The small molecule below binds the protein below.
Small molecule (SMILES): CC1=Nc2nc(N[C@H](CC#N)c3cccc(Cl)c3)nn2C(=O)C1

Binding-site contacts:
Ligand atom C5 contacts residue LEU73 of chain 3.B at 3.9 Å (hydrophobic).
Ligand atom C14 contacts residue PHE70 of chain 3.B at 3.8 Å (hydrophobic).
Ligand atom CL contacts residue MET74 of chain 3.B at 3.6 Å.
Ligand atom C20 contacts residue ALA37 of chain 3.B at 3.6 Å (hydrophobic).
Ligand atom C18 contacts residue ALA37 of chain 3.B at 3.7 Å (hydrophobic).
Ligand atom C13 contacts residue ASP72 of chain 3.B at 3.8 Å.
Ligand atom C17 contacts residue ALA37 of chain 3.B at 3.9 Å (hydrophobic).
Ligand atom N12 contacts residue ASP72 of chain 3.B at 3.0 Å (salt-bridge).
Ligand atom N23 contacts residue PRO40 of chain 3.B at 3.8 Å.
Ligand atom C10 contacts residue ASN106 of chain 3.B at 3.8 Å.
Ligand atom C19 contacts residue THR10 of chain 3.B at 3.7 Å.
Ligand atom N6 contacts residue LEU73 of chain 3.B at 3.7 Å.
Ligand atom C2 contacts residue LEU102 of chain 3.B at 3.8 Å (hydrophobic).
Ligand atom C13 contacts residue HIS138 of chain 10.B at 3.9 Å.
Ligand atom C10 contacts residue LEU102 of chain 3.B at 3.5 Å (hydrophobic).
Ligand atom C10 contacts residue VAL135 of chain 10.B at 3.8 Å (hydrophobic).
Ligand atom C16 contacts residue ALA37 of chain 3.B at 3.9 Å (hydrophobic).
Ligand atom N23 contacts residue PHE70 of chain 3.B at 3.9 Å.
Ligand atom C5 contacts residue MET74 of chain 3.B at 3.7 Å (hydrophobic).
Ligand atom C19 contacts residue ALA37 of chain 3.B at 3.6 Å (hydrophobic).
Ligand atom C15 contacts residue ALA37 of chain 3.B at 3.8 Å (hydrophobic).
Ligand atom N23 contacts residue ALA37 of chain 3.B at 3.7 Å.
Ligand atom N6 contacts residue MET74 of chain 3.B at 4.0 Å.
Ligand atom C21 contacts residue ALA37 of chain 3.B at 3.7 Å (hydrophobic).
Ligand atom C10 contacts residue MET105 of chain 3.B at 3.7 Å (hydrophobic).
Ligand atom N9 contacts residue MET74 of chain 3.B at 3.0 Å (h-bond).
Ligand atom N9 contacts residue LEU73 of chain 3.B at 3.5 Å.
Ligand atom CL contacts residue PRO8 of chain 3.B at 3.8 Å.
Ligand atom C17 contacts residue PHE70 of chain 3.B at 3.7 Å (hydrophobic).
Ligand atom C8 contacts residue MET74 of chain 3.B at 3.9 Å (hydrophobic).
Ligand atom C8 contacts residue ASP72 of chain 3.B at 3.9 Å.
Ligand atom C15 contacts residue PHE70 of chain 3.B at 3.8 Å (hydrophobic).
Ligand atom C14 contacts residue ASP72 of chain 3.B at 3.2 Å.
Ligand atom C20 contacts residue THR10 of chain 3.B at 3.8 Å.
Ligand atom C14 contacts residue SER71 of chain 3.B at 3.6 Å.
Ligand atom N23 contacts residue ALA38 of chain 3.B at 3.5 Å (h-bond).
Ligand atom N23 contacts residue SER39 of chain 3.B at 2.9 Å (h-bond).
Ligand atom C1 contacts residue LEU102 of chain 3.B at 3.7 Å (hydrophobic).
Ligand atom C15 contacts residue SER71 of chain 3.B at 3.8 Å.
Ligand atom CL contacts residue GLY9 of chain 3.B at 3.4 Å.

Sequence of chain 3.B:
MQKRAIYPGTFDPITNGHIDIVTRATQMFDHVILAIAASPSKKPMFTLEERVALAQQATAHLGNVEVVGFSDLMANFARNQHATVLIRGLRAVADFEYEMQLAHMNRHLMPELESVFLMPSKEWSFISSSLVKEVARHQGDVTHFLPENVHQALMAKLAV

Sequence of chain 10.B:
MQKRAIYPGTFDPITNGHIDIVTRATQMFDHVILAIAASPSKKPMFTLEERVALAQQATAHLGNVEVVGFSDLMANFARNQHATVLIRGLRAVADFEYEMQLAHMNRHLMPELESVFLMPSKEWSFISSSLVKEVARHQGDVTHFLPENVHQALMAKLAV